This small molecule binds to this protein.
Small molecule (SMILES): COCC(CCO[C@H]1CC[C@@]2(C)C(=CC[C@H]3[C@@H]4C[C@@H]5O[C@]6(CC[C@@H](C)CO6)[C@@H](C)[C@@H]5[C@@]4(C)CC[C@@H]32)C1)COC

Sequence of chain 1.D:
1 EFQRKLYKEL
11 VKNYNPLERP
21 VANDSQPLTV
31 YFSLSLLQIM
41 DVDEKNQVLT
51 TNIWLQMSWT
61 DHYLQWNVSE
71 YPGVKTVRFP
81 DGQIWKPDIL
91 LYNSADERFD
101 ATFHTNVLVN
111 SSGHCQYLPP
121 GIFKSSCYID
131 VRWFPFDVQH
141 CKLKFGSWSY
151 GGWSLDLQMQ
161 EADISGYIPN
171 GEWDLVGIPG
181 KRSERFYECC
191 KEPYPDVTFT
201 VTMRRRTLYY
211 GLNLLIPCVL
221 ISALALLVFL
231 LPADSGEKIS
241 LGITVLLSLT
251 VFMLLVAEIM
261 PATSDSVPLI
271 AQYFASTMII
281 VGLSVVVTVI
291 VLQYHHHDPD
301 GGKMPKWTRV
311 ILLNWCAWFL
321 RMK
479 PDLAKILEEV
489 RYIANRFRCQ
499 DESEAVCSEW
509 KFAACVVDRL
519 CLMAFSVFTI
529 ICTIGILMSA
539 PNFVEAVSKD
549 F

Binding-site contacts:
Ligand atom O25 contacts residue TRP318 of chain 1.D at 4.4 Å.
Ligand atom C50 contacts residue TRP315 of chain 1.D at 4.2 Å (hydrophobic).
Ligand atom C24 contacts residue TRP315 of chain 1.D at 4.1 Å (hydrophobic).
Ligand atom O20 contacts residue TRP315 of chain 1.D at 4.3 Å.
Ligand atom C09 contacts residue PHE319 of chain 1.D at 3.8 Å (hydrophobic).
Ligand atom C19 contacts residue PHE319 of chain 1.D at 4.0 Å (hydrophobic).
Ligand atom C24 contacts residue TRP318 of chain 1.D at 4.0 Å (hydrophobic).
Ligand atom C21 contacts residue TRP315 of chain 1.D at 4.0 Å (hydrophobic).
Ligand atom C77 contacts residue VAL525 of chain 1.D at 3.8 Å (hydrophobic).
Ligand atom C79 contacts residue ALA522 of chain 1.D at 4.1 Å (hydrophobic).
Ligand atom C75 contacts residue LEU518 of chain 1.D at 4.0 Å (hydrophobic).
Ligand atom C18 contacts residue PHE319 of chain 1.D at 4.4 Å (hydrophobic).
Ligand atom C18 contacts residue TRP315 of chain 1.D at 4.3 Å (hydrophobic).
Ligand atom C75 contacts residue ALA522 of chain 1.D at 3.8 Å (hydrophobic).
Ligand atom C75 contacts residue MET521 of chain 1.D at 4.3 Å (hydrophobic).
Ligand atom C22 contacts residue TRP315 of chain 1.D at 4.1 Å (hydrophobic).
Ligand atom C77 contacts residue ALA522 of chain 1.D at 4.1 Å (hydrophobic).
Ligand atom C78 contacts residue ALA522 of chain 1.D at 4.2 Å (hydrophobic).
Ligand atom C17 contacts residue TRP315 of chain 1.D at 4.1 Å (hydrophobic).
Ligand atom O80 contacts residue ALA522 of chain 1.D at 3.7 Å.
Ligand atom C18 contacts residue TRP318 of chain 1.D at 3.9 Å (hydrophobic).
Ligand atom C12 contacts residue PHE319 of chain 1.D at 4.0 Å (hydrophobic).
Ligand atom C26 contacts residue TRP318 of chain 1.D at 3.9 Å (hydrophobic).
Ligand atom C10 contacts residue LEU518 of chain 1.D at 4.2 Å (hydrophobic).
Ligand atom C19 contacts residue TRP315 of chain 1.D at 4.5 Å (hydrophobic).
Ligand atom C21 contacts residue TRP318 of chain 1.D at 3.9 Å (hydrophobic).
Ligand atom O49 contacts residue TRP315 of chain 1.D at 3.9 Å.
Ligand atom C10 contacts residue PHE319 of chain 1.D at 4.1 Å (hydrophobic).